A small-molecule ligand and the protein it binds are described below.
Small molecule (SMILES): Cc1cc(N)nc(C#CCN2CCC(F)(F)CC2)c1

Binding-site contacts:
Ligand atom N01 contacts residue HEM1 of chain 1.H at 3.8 Å.
Ligand atom N11 contacts residue GLN182 of chain 1.B at 3.9 Å.
Ligand atom C13 contacts residue SER181 of chain 1.B at 4.0 Å.
Ligand atom C16 contacts residue GLN182 of chain 1.B at 3.9 Å.
Ligand atom N02 contacts residue GLU296 of chain 1.B at 2.6 Å (salt-bridge).
Ligand atom N11 contacts residue HEM1 of chain 1.H at 3.8 Å.
Ligand atom C07 contacts residue HEM1 of chain 1.H at 3.4 Å.
Ligand atom C02 contacts residue HEM1 of chain 1.H at 3.6 Å.
Ligand atom C02 contacts residue TRP291 of chain 1.B at 3.8 Å (hydrophobic).
Ligand atom C03 contacts residue PRO269 of chain 1.B at 3.9 Å (hydrophobic).
Ligand atom C04 contacts residue HEM1 of chain 1.H at 3.8 Å.
Ligand atom C07 contacts residue GLY290 of chain 1.B at 3.5 Å.
Ligand atom C07 contacts residue PHE288 of chain 1.B at 3.7 Å (hydrophobic).
Ligand atom C10 contacts residue HEM1 of chain 1.H at 2.9 Å.
Ligand atom C02 contacts residue GLU296 of chain 1.B at 3.5 Å.
Ligand atom C03 contacts residue TRP291 of chain 1.B at 3.9 Å (hydrophobic).
Ligand atom C14 contacts residue GLN182 of chain 1.B at 4.0 Å.
Ligand atom F18 contacts residue SER181 of chain 1.B at 3.1 Å.
Ligand atom C09 contacts residue HEM1 of chain 1.H at 3.3 Å.
Ligand atom N02 contacts residue TRP291 of chain 1.B at 2.8 Å (h-bond).
Ligand atom F18 contacts residue GLN182 of chain 1.B at 4.0 Å.
Ligand atom C13 contacts residue VAL271 of chain 1.B at 3.7 Å (hydrophobic).
Ligand atom N01 contacts residue GLU296 of chain 1.B at 2.8 Å (salt-bridge).
Ligand atom C06 contacts residue GLU296 of chain 1.B at 3.6 Å.
Ligand atom C15 contacts residue GLN182 of chain 1.B at 3.3 Å.
Ligand atom C08 contacts residue GLU296 of chain 1.B at 3.6 Å.
Ligand atom C09 contacts residue VAL271 of chain 1.B at 3.8 Å (hydrophobic).
Ligand atom N02 contacts residue HEM1 of chain 1.H at 3.4 Å.
Ligand atom C12 contacts residue VAL271 of chain 1.B at 3.5 Å (hydrophobic).
Ligand atom N02 contacts residue MET293 of chain 1.B at 4.0 Å.
Ligand atom C03 contacts residue HEM1 of chain 1.H at 3.2 Å.
Ligand atom C08 contacts residue HEM1 of chain 1.H at 3.6 Å.
Ligand atom C12 contacts residue HEM1 of chain 1.H at 3.8 Å.
Ligand atom C07 contacts residue SER289 of chain 1.B at 3.9 Å.
Ligand atom C15 contacts residue ARG185 of chain 1.B at 3.9 Å.
Ligand atom F18 contacts residue ARG185 of chain 1.B at 3.4 Å.
Ligand atom N02 contacts residue TYR292 of chain 1.B at 3.8 Å.
Ligand atom C05 contacts residue VAL271 of chain 1.B at 3.6 Å (hydrophobic).
Ligand atom C08 contacts residue VAL271 of chain 1.B at 3.8 Å (hydrophobic).
Ligand atom C16 contacts residue HEM1 of chain 1.H at 3.6 Å.

Sequence of chain 1.B:
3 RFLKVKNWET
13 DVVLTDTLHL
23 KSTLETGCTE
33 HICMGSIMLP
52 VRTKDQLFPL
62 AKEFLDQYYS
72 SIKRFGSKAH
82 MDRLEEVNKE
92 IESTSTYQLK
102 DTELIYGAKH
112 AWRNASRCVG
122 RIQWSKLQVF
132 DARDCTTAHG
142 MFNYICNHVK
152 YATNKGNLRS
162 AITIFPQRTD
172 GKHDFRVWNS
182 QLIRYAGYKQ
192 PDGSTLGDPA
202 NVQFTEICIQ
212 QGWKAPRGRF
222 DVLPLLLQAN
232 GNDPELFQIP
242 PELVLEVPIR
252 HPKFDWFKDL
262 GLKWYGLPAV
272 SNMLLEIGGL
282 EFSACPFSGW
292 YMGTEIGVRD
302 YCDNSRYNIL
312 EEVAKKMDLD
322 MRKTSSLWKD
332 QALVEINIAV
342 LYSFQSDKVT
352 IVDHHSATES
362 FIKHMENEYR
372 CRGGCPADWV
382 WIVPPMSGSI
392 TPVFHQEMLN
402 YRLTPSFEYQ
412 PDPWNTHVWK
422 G